The small molecule below binds the protein below.
Small molecule (SMILES): CC(=O)N[C@H]1[C@H](O[C@H]2[C@H](O)[C@@H](NC(C)=O)CO[C@@H]2CO)O[C@H](CO)[C@@H](O[C@@H]2O[C@H](CO)[C@@H](O)[C@H](O[C@H]3O[C@H](CO)[C@@H](O)[C@H](O)[C@@H]3O)[C@@H]2O)[C@@H]1O

Binding-site contacts:
Ligand atom O6 contacts residue NAG1 of chain 1.SA at 4.5 Å.
Ligand atom C5 contacts residue NAG1 of chain 1.SA at 3.6 Å.
Ligand atom O3 contacts residue VAL414 of chain 1.B at 4.4 Å.
Ligand atom C8 contacts residue SER415 of chain 1.B at 4.1 Å.
Ligand atom C7 contacts residue ASN232 of chain 1.B at 4.0 Å.
Ligand atom C3 contacts residue ASN232 of chain 1.B at 3.8 Å.
Ligand atom C4 contacts residue VAL414 of chain 1.B at 3.7 Å (hydrophobic).
Ligand atom O6 contacts residue GLY348 of chain 1.B at 3.8 Å.
Ligand atom C1 contacts residue SER415 of chain 1.B at 3.5 Å.
Ligand atom C5 contacts residue ASN232 of chain 1.B at 3.7 Å.
Ligand atom O4 contacts residue VAL414 of chain 1.B at 3.5 Å (h-bond).
Ligand atom O5 contacts residue NAG1 of chain 1.SA at 3.5 Å (h-bond).
Ligand atom C6 contacts residue NAG1 of chain 1.SA at 3.2 Å.
Ligand atom O5 contacts residue ASN232 of chain 1.B at 2.4 Å (h-bond).
Ligand atom C6 contacts residue GLY348 of chain 1.B at 4.0 Å.
Ligand atom C3 contacts residue SER415 of chain 1.B at 3.4 Å.
Ligand atom C3 contacts residue VAL414 of chain 1.B at 3.5 Å (hydrophobic).
Ligand atom C8 contacts residue ASN346 of chain 1.B at 3.1 Å.
Ligand atom C1 contacts residue VAL414 of chain 1.B at 4.2 Å (hydrophobic).
Ligand atom O6 contacts residue SER179 of chain 1.B at 4.4 Å.
Ligand atom N2 contacts residue SER415 of chain 1.B at 2.9 Å (h-bond).
Ligand atom O5 contacts residue VAL414 of chain 1.B at 4.4 Å.
Ligand atom O7 contacts residue ASN346 of chain 1.B at 3.8 Å.
Ligand atom O7 contacts residue PRO182 of chain 1.B at 3.6 Å.
Ligand atom C2 contacts residue ASN232 of chain 1.B at 2.4 Å.
Ligand atom C4 contacts residue ASN232 of chain 1.B at 4.2 Å.
Ligand atom C1 contacts residue ASN232 of chain 1.B at 1.4 Å.
Ligand atom C2 contacts residue SER415 of chain 1.B at 3.4 Å.
Ligand atom C5 contacts residue VAL414 of chain 1.B at 3.5 Å (hydrophobic).
Ligand atom O3 contacts residue SER415 of chain 1.B at 4.1 Å.
Ligand atom C7 contacts residue ASN346 of chain 1.B at 3.8 Å.
Ligand atom C1 contacts residue NAG1 of chain 1.SA at 4.4 Å.
Ligand atom O5 contacts residue CYS413 of chain 1.B at 4.1 Å.
Ligand atom N2 contacts residue ASN232 of chain 1.B at 2.9 Å (h-bond).
Ligand atom C7 contacts residue SER415 of chain 1.B at 3.8 Å.
Ligand atom O3 contacts residue CYS413 of chain 1.B at 4.3 Å.
Ligand atom C2 contacts residue VAL414 of chain 1.B at 4.3 Å (hydrophobic).

Sequence of chain 1.B:
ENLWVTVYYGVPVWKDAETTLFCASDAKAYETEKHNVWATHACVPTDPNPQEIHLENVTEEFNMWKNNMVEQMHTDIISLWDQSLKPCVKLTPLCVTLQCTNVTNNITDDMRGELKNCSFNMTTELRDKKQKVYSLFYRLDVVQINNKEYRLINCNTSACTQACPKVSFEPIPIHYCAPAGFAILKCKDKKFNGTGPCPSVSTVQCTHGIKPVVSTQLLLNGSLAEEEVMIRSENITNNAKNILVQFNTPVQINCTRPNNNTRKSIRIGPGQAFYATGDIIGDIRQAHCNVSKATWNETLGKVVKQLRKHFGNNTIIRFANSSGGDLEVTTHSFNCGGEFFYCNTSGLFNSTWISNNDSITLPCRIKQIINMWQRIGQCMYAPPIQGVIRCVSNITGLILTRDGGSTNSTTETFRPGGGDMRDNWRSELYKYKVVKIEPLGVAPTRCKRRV